Binding-site contacts:
Ligand atom F5 contacts residue TYR207 of chain 1.C at 2.8 Å.
Ligand atom C4 contacts residue TYR208 of chain 1.C at 3.5 Å (hydrophobic).
Ligand atom C4 contacts residue GLY214 of chain 1.C at 3.4 Å.
Ligand atom F5 contacts residue ALA148 of chain 1.C at 3.7 Å.
Ligand atom N3 contacts residue MET146 of chain 1.C at 2.8 Å (h-bond).
Ligand atom O2 contacts residue GLY217 of chain 1.C at 4.0 Å.
Ligand atom O2 contacts residue PHE216 of chain 1.C at 2.2 Å (h-bond).
Ligand atom O2 contacts residue ASP215 of chain 1.C at 2.8 Å.
Ligand atom O2 contacts residue TYR208 of chain 1.C at 4.4 Å.
Ligand atom C4 contacts residue MET146 of chain 1.C at 3.4 Å (hydrophobic).
Ligand atom F5 contacts residue TYR208 of chain 1.C at 3.1 Å.
Ligand atom O4 contacts residue TYR208 of chain 1.C at 4.0 Å.
Ligand atom N1 contacts residue GLY214 of chain 1.C at 4.0 Å.
Ligand atom N1 contacts residue ASP215 of chain 1.C at 3.9 Å.
Ligand atom O2 contacts residue MET146 of chain 1.C at 3.6 Å (h-bond).
Ligand atom C2 contacts residue ILE213 of chain 1.C at 4.4 Å (hydrophobic).
Ligand atom N3 contacts residue GLY214 of chain 1.C at 2.5 Å (h-bond).
Ligand atom N3 contacts residue ASP215 of chain 1.C at 4.0 Å.
Ligand atom O4 contacts residue ILE209 of chain 1.C at 3.2 Å.
Ligand atom N3 contacts residue TYR208 of chain 1.C at 3.9 Å.
Ligand atom C6 contacts residue TYR207 of chain 1.C at 4.3 Å (hydrophobic).
Ligand atom C2 contacts residue ASP215 of chain 1.C at 3.4 Å.
Ligand atom O2 contacts residue ILE213 of chain 1.C at 4.2 Å.
Ligand atom C5 contacts residue TYR208 of chain 1.C at 3.3 Å (hydrophobic).
Ligand atom O4 contacts residue MET146 of chain 1.C at 3.3 Å.
Ligand atom N3 contacts residue ILE213 of chain 1.C at 3.6 Å.
Ligand atom F5 contacts residue ILE209 of chain 1.C at 3.2 Å.
Ligand atom O4 contacts residue ILE213 of chain 1.C at 4.2 Å.
Ligand atom C6 contacts residue TYR208 of chain 1.C at 3.4 Å (hydrophobic).
Ligand atom C5 contacts residue ILE209 of chain 1.C at 4.0 Å (hydrophobic).
Ligand atom C4 contacts residue ILE209 of chain 1.C at 4.0 Å (hydrophobic).
Ligand atom N3 contacts residue PHE216 of chain 1.C at 3.9 Å.
Ligand atom N1 contacts residue TYR208 of chain 1.C at 3.4 Å.
Ligand atom O2 contacts residue GLY214 of chain 1.C at 2.9 Å (h-bond).
Ligand atom O4 contacts residue GLY214 of chain 1.C at 3.8 Å.
Ligand atom C2 contacts residue PHE216 of chain 1.C at 3.3 Å (hydrophobic).
Ligand atom C2 contacts residue GLY214 of chain 1.C at 2.9 Å.
Ligand atom C2 contacts residue MET146 of chain 1.C at 3.4 Å (hydrophobic).
Ligand atom C2 contacts residue TYR208 of chain 1.C at 3.7 Å (hydrophobic).
Ligand atom C5 contacts residue TYR207 of chain 1.C at 3.9 Å (hydrophobic).

This protein binds this small molecule.
Small molecule (SMILES): O=c1[nH]cc(F)c(=O)[nH]1

Sequence of chain 1.C:
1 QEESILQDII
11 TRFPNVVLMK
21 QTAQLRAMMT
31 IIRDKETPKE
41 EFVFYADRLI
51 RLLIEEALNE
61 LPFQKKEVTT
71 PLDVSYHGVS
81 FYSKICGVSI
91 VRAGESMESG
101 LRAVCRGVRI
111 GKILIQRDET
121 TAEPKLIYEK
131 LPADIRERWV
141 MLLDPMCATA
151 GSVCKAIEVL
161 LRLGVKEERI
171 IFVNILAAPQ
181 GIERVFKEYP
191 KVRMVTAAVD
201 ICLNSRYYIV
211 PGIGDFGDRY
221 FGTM